Binding-site contacts:
Ligand atom C29 contacts residue GLY101 of chain 1.D at 3.6 Å.
Ligand atom C34 contacts residue CYS102 of chain 1.D at 3.0 Å (hydrophobic).
Ligand atom C25 contacts residue GLN96 of chain 1.D at 3.2 Å.
Ligand atom C35 contacts residue ASP105 of chain 1.D at 3.5 Å.
Ligand atom C04 contacts residue MET95 of chain 1.D at 3.5 Å (hydrophobic).
Ligand atom N05 contacts residue VAL31 of chain 1.D at 3.5 Å.
Ligand atom F36 contacts residue ILE94 of chain 1.D at 3.2 Å.
Ligand atom C33 contacts residue CYS102 of chain 1.D at 3.4 Å (hydrophobic).
Ligand atom C17 contacts residue VAL31 of chain 1.D at 3.7 Å (hydrophobic).
Ligand atom C31 contacts residue PRO99 of chain 1.D at 3.4 Å (hydrophobic).
Ligand atom N11 contacts residue MET98 of chain 1.D at 3.0 Å (h-bond).
Ligand atom N08 contacts residue MET98 of chain 1.D at 2.9 Å (h-bond).
Ligand atom N05 contacts residue ASP160 of chain 1.D at 3.6 Å.
Ligand atom C35 contacts residue CYS102 of chain 1.D at 1.8 Å (hydrophobic).
Ligand atom C10 contacts residue LYS50 of chain 1.D at 3.5 Å.
Ligand atom N13 contacts residue CYS102 of chain 1.D at 3.5 Å (h-bond).
Ligand atom C15 contacts residue VAL31 of chain 1.D at 3.6 Å (hydrophobic).
Ligand atom C24 contacts residue MET95 of chain 1.D at 3.5 Å (hydrophobic).
Ligand atom C24 contacts residue LEU149 of chain 1.D at 3.3 Å (hydrophobic).
Ligand atom C20 contacts residue GLY26 of chain 1.D at 3.6 Å.
Ligand atom C01 contacts residue ASP160 of chain 1.D at 3.3 Å.
Ligand atom C32 contacts residue GLY101 of chain 1.D at 3.5 Å.
Ligand atom C25 contacts residue ALA48 of chain 1.D at 3.3 Å (hydrophobic).
Ligand atom N05 contacts residue LYS50 of chain 1.D at 3.0 Å (salt-bridge).
Ligand atom C31 contacts residue LEU97 of chain 1.D at 3.5 Å (hydrophobic).
Ligand atom F36 contacts residue LEU93 of chain 1.D at 3.0 Å.
Ligand atom C31 contacts residue MET98 of chain 1.D at 3.1 Å (hydrophobic).
Ligand atom O06 contacts residue LEU23 of chain 1.D at 3.5 Å.
Ligand atom C29 contacts residue MET98 of chain 1.D at 3.7 Å (hydrophobic).
Ligand atom C26 contacts residue LEU23 of chain 1.D at 3.6 Å (hydrophobic).
Ligand atom C10 contacts residue ALA48 of chain 1.D at 3.7 Å (hydrophobic).
Ligand atom C01 contacts residue MET95 of chain 1.D at 3.7 Å (hydrophobic).
Ligand atom F36 contacts residue MET95 of chain 1.D at 3.5 Å.
Ligand atom C23 contacts residue LEU149 of chain 1.D at 3.6 Å (hydrophobic).
Ligand atom O03 contacts residue ARG146 of chain 1.D at 3.5 Å (salt-bridge).
Ligand atom C19 contacts residue VAL31 of chain 1.D at 3.7 Å (hydrophobic).
Ligand atom N08 contacts residue ALA48 of chain 1.D at 3.7 Å.
Ligand atom C28 contacts residue LEU23 of chain 1.D at 3.6 Å (hydrophobic).
Ligand atom C20 contacts residue SER25 of chain 1.D at 3.3 Å.
Ligand atom C01 contacts residue THR159 of chain 1.D at 3.4 Å.

Sequence of chain 1.D:
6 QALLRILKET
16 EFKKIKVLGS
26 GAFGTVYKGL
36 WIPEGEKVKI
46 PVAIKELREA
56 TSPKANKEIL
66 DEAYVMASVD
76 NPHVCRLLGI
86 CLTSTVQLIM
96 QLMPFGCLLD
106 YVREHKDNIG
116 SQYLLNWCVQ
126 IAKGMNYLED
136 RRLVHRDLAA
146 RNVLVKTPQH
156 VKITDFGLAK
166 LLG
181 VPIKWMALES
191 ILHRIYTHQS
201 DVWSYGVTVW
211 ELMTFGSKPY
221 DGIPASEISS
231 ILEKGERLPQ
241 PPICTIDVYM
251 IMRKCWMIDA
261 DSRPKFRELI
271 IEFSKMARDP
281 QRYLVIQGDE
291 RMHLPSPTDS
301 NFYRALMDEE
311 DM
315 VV

This protein binds this small molecule.
Small molecule (SMILES): CCC(=O)Nc1ccc(OC)c(Nc2cc(-c3[nH]c(CCCO)nc3-c3ccc(F)cc3)ccn2)c1